Binding-site contacts:
Ligand atom O3 contacts residue HIS194 of chain 1.F at 3.5 Å.
Ligand atom O contacts residue GLY106 of chain 1.F at 3.2 Å (h-bond).
Ligand atom O contacts residue ASP167 of chain 1.F at 2.8 Å (salt-bridge).
Ligand atom O contacts residue SER105 of chain 1.F at 3.5 Å (h-bond).
Ligand atom C contacts residue SER105 of chain 1.F at 3.4 Å.
Ligand atom OXT contacts residue TRP107 of chain 1.F at 3.7 Å.
Ligand atom CA contacts residue EJA205 of chain 1.F at 3.1 Å.
Ligand atom CB contacts residue ASN327 of chain 1.F at 4.0 Å.
Ligand atom CA contacts residue ASP167 of chain 1.F at 3.6 Å.
Ligand atom OXT contacts residue SER105 of chain 1.F at 2.6 Å (h-bond).
Ligand atom OXT contacts residue TYR103 of chain 1.F at 3.5 Å (h-bond).
Ligand atom O3 contacts residue ASP167 of chain 1.F at 3.0 Å (salt-bridge).
Ligand atom O contacts residue EJA205 of chain 1.F at 4.0 Å.
Ligand atom O3 contacts residue ARG242 of chain 1.F at 2.9 Å (salt-bridge).
Ligand atom CB contacts residue ARG242 of chain 1.F at 3.9 Å.
Ligand atom CB contacts residue TYR103 of chain 1.F at 3.3 Å (hydrophobic).
Ligand atom C contacts residue ASP167 of chain 1.F at 3.4 Å.
Ligand atom C contacts residue TRP107 of chain 1.F at 3.9 Å (hydrophobic).
Ligand atom O3 contacts residue TYR103 of chain 1.F at 3.5 Å (h-bond).
Ligand atom CA contacts residue TYR103 of chain 1.F at 3.1 Å (hydrophobic).
Ligand atom O contacts residue ASP122 of chain 1.F at 3.8 Å.
Ligand atom CB contacts residue THR361 of chain 1.F at 3.4 Å.
Ligand atom O3 contacts residue MG1 of chain 1.GA at 2.1 Å.
Ligand atom O contacts residue TRP107 of chain 1.F at 2.8 Å (h-bond).
Ligand atom OXT contacts residue MG1 of chain 1.GA at 4.0 Å.
Ligand atom C contacts residue MG1 of chain 1.GA at 2.7 Å.
Ligand atom C contacts residue GLY106 of chain 1.F at 4.0 Å.
Ligand atom OXT contacts residue EJA205 of chain 1.F at 3.9 Å.
Ligand atom CB contacts residue TRP297 of chain 1.F at 3.7 Å (hydrophobic).
Ligand atom O contacts residue MG1 of chain 1.GA at 1.9 Å.
Ligand atom CA contacts residue ARG242 of chain 1.F at 3.7 Å.
Ligand atom C contacts residue EJA205 of chain 1.F at 3.5 Å.
Ligand atom OXT contacts residue LEU362 of chain 1.F at 3.9 Å.
Ligand atom CA contacts residue MG1 of chain 1.GA at 2.8 Å.
Ligand atom C contacts residue TYR103 of chain 1.F at 3.4 Å (hydrophobic).
Ligand atom O3 contacts residue EJA205 of chain 1.F at 3.6 Å.
Ligand atom OXT contacts residue THR361 of chain 1.F at 3.6 Å.
Ligand atom CB contacts residue EJA205 of chain 1.F at 3.2 Å.
Ligand atom O3 contacts residue TRP297 of chain 1.F at 4.1 Å.
Ligand atom OXT contacts residue GLY106 of chain 1.F at 4.2 Å.

Sequence of chain 1.F:
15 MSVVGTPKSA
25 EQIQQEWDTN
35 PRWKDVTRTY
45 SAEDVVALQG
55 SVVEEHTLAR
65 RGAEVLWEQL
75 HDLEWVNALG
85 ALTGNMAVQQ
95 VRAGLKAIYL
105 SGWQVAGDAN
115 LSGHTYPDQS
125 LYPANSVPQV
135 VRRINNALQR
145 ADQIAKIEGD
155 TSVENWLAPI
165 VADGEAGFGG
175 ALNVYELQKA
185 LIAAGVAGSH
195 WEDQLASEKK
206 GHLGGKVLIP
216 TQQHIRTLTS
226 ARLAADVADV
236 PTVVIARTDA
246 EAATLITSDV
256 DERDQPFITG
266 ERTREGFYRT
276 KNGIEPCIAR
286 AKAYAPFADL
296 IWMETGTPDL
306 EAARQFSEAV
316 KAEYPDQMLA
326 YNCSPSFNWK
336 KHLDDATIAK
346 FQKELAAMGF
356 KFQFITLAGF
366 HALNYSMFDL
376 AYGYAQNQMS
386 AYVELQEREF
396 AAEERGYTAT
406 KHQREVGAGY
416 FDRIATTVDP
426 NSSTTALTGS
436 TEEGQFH

This small molecule binds to this protein.
Small molecule (SMILES): CC(=O)C(=O)O